The protein below binds the small molecule below.
Small molecule (SMILES): COc1cc(OC)c2c(=O)[nH]c(-c3cc(C)c(OCCO)c(C)c3)nc2c1

Sequence of chain 1.A:
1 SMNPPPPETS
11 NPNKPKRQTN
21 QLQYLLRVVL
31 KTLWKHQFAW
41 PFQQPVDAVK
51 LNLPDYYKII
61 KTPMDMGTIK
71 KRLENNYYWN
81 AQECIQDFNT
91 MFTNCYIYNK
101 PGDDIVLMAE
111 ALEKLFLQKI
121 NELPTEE

Binding-site contacts:
Ligand atom C20 contacts residue GLN44 of chain 1.A at 3.9 Å.
Ligand atom C17 contacts residue VAL46 of chain 1.A at 3.9 Å (hydrophobic).
Ligand atom C13 contacts residue VAL46 of chain 1.A at 3.8 Å (hydrophobic).
Ligand atom O5 contacts residue LEU51 of chain 1.A at 3.7 Å.
Ligand atom O3 contacts residue ILE105 of chain 1.A at 3.6 Å.
Ligand atom C17 contacts residue PHE42 of chain 1.A at 3.7 Å (hydrophobic).
Ligand atom C12 contacts residue TYR98 of chain 1.A at 3.6 Å (hydrophobic).
Ligand atom C12 contacts residue LEU53 of chain 1.A at 3.8 Å (hydrophobic).
Ligand atom C10 contacts residue ILE105 of chain 1.A at 3.9 Å (hydrophobic).
Ligand atom N2 contacts residue LEU51 of chain 1.A at 4.0 Å.
Ligand atom N1 contacts residue LEU51 of chain 1.A at 3.7 Å.
Ligand atom C13 contacts residue ILE105 of chain 1.A at 3.1 Å (hydrophobic).
Ligand atom C8 contacts residue LEU51 of chain 1.A at 3.6 Å (hydrophobic).
Ligand atom C1 contacts residue TRP40 of chain 1.A at 4.0 Å (hydrophobic).
Ligand atom C16 contacts residue PRO41 of chain 1.A at 4.1 Å (hydrophobic).
Ligand atom N2 contacts residue PRO41 of chain 1.A at 4.0 Å.
Ligand atom C17 contacts residue PRO41 of chain 1.A at 3.6 Å (hydrophobic).
Ligand atom O3 contacts residue ASN99 of chain 1.A at 2.9 Å (h-bond).
Ligand atom C19 contacts residue TRP40 of chain 1.A at 3.9 Å (hydrophobic).
Ligand atom O3 contacts residue TYR56 of chain 1.A at 3.8 Å.
Ligand atom C1 contacts residue GLN44 of chain 1.A at 3.3 Å.
Ligand atom C16 contacts residue ILE105 of chain 1.A at 2.9 Å (hydrophobic).
Ligand atom C9 contacts residue LEU51 of chain 1.A at 4.0 Å (hydrophobic).
Ligand atom C6 contacts residue LEU51 of chain 1.A at 4.1 Å (hydrophobic).
Ligand atom C18 contacts residue PRO41 of chain 1.A at 3.5 Å (hydrophobic).
Ligand atom C9 contacts residue ILE105 of chain 1.A at 3.8 Å (hydrophobic).
Ligand atom C18 contacts residue ILE105 of chain 1.A at 3.3 Å (hydrophobic).
Ligand atom C18 contacts residue VAL46 of chain 1.A at 4.1 Å (hydrophobic).
Ligand atom C6 contacts residue TRP40 of chain 1.A at 3.8 Å (hydrophobic).
Ligand atom C2 contacts residue TRP40 of chain 1.A at 3.9 Å (hydrophobic).
Ligand atom C17 contacts residue ILE105 of chain 1.A at 3.3 Å (hydrophobic).
Ligand atom C12 contacts residue ASN99 of chain 1.A at 3.5 Å.
Ligand atom C3 contacts residue TRP40 of chain 1.A at 3.8 Å (hydrophobic).
Ligand atom C4 contacts residue TRP40 of chain 1.A at 3.7 Å (hydrophobic).
Ligand atom C10 contacts residue LEU51 of chain 1.A at 3.9 Å (hydrophobic).
Ligand atom C20 contacts residue TRP40 of chain 1.A at 4.0 Å (hydrophobic).
Ligand atom C7 contacts residue LEU51 of chain 1.A at 3.8 Å (hydrophobic).
Ligand atom C11 contacts residue ILE105 of chain 1.A at 3.7 Å (hydrophobic).
Ligand atom C13 contacts residue ASN99 of chain 1.A at 3.9 Å.
Ligand atom C16 contacts residue VAL46 of chain 1.A at 3.7 Å (hydrophobic).